The protein below binds the small molecule below.
Small molecule (SMILES): CC(=O)N[C@@H]1[C@@H](O)[C@H](O)[C@@H](CO)O[C@H]1O

Sequence of chain 1.A:
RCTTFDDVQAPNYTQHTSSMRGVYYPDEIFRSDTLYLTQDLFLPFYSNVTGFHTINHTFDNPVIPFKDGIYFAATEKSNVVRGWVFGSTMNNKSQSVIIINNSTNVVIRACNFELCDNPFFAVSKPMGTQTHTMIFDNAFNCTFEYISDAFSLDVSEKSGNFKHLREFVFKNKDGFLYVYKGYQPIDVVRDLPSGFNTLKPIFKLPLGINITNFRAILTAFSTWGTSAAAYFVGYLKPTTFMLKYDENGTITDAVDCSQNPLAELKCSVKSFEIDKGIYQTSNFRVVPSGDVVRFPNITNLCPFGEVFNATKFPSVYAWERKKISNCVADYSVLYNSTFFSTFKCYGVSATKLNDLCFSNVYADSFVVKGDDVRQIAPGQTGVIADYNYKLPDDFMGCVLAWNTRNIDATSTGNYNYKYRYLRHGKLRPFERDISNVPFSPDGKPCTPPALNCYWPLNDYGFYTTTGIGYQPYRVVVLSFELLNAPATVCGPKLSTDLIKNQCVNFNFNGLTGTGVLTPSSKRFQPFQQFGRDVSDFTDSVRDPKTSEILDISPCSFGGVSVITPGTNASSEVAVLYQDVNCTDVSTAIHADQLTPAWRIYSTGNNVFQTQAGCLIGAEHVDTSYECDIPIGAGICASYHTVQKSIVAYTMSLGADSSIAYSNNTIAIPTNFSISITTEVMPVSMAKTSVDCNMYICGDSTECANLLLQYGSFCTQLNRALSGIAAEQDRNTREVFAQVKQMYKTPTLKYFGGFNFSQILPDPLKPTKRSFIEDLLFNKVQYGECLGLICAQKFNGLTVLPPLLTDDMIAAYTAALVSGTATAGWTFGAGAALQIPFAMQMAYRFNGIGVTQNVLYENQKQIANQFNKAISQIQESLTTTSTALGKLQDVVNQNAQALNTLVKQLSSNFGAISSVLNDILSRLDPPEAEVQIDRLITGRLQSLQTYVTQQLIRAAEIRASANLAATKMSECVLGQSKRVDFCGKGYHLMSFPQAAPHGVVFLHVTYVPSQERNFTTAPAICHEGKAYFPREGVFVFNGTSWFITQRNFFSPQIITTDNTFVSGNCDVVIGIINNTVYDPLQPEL

Binding-site contacts:
Ligand atom C2 contacts residue ASN301 of chain 1.A at 2.6 Å.
Ligand atom C5 contacts residue ASN301 of chain 1.A at 3.6 Å.
Ligand atom C1 contacts residue LYS549 of chain 1.A at 4.4 Å.
Ligand atom C1 contacts residue ASN301 of chain 1.A at 1.4 Å.
Ligand atom O6 contacts residue ASN301 of chain 1.A at 4.5 Å.
Ligand atom O5 contacts residue ASN301 of chain 1.A at 2.3 Å (h-bond).
Ligand atom C7 contacts residue ASN301 of chain 1.A at 3.2 Å.
Ligand atom C3 contacts residue LYS549 of chain 1.A at 4.1 Å.
Ligand atom C3 contacts residue ASN301 of chain 1.A at 3.9 Å.
Ligand atom N2 contacts residue ASN301 of chain 1.A at 2.4 Å (h-bond).
Ligand atom C4 contacts residue ASN301 of chain 1.A at 4.3 Å.
Ligand atom C8 contacts residue ASN301 of chain 1.A at 3.4 Å.
Ligand atom O7 contacts residue ASN301 of chain 1.A at 4.2 Å.